A small-molecule ligand and the protein it binds are described below.
Small molecule (SMILES): CC(=O)N[C@H]1[C@H](O[C@H]2[C@H](O)[C@@H](NC(C)=O)CO[C@@H]2CO)O[C@H](CO)[C@@H](O)[C@@H]1O

Binding-site contacts:
Ligand atom C6 contacts residue THR156 of chain 31.F at 1.8 Å.
Ligand atom C8 contacts residue HIS148 of chain 31.F at 1.2 Å.
Ligand atom C8 contacts residue GLY157 of chain 31.F at 4.5 Å.
Ligand atom O5 contacts residue THR156 of chain 31.F at 3.8 Å.
Ligand atom C6 contacts residue ASP155 of chain 31.F at 4.3 Å.
Ligand atom C2 contacts residue HIS148 of chain 31.F at 4.2 Å.
Ligand atom O4 contacts residue ASN154 of chain 31.F at 3.5 Å (h-bond).
Ligand atom N2 contacts residue HIS148 of chain 31.F at 2.8 Å (h-bond).
Ligand atom C6 contacts residue ASN154 of chain 31.F at 3.0 Å.
Ligand atom O5 contacts residue ARG164 of chain 31.F at 4.3 Å.
Ligand atom C4 contacts residue ASN154 of chain 31.F at 3.2 Å.
Ligand atom N2 contacts residue MET151 of chain 31.F at 3.4 Å.
Ligand atom C4 contacts residue THR156 of chain 31.F at 4.1 Å.
Ligand atom O7 contacts residue THR156 of chain 31.F at 2.4 Å.
Ligand atom C2 contacts residue GLY150 of chain 31.F at 4.5 Å.
Ligand atom O6 contacts residue ASN154 of chain 31.F at 2.4 Å (h-bond).
Ligand atom C1 contacts residue ASN154 of chain 31.F at 2.5 Å.
Ligand atom C2 contacts residue ASN154 of chain 31.F at 3.5 Å.
Ligand atom C7 contacts residue MET151 of chain 31.F at 4.0 Å (hydrophobic).
Ligand atom O7 contacts residue HIS148 of chain 31.F at 3.3 Å (h-bond).
Ligand atom N2 contacts residue THR156 of chain 31.F at 4.3 Å.
Ligand atom C3 contacts residue ASN154 of chain 31.F at 3.5 Å.
Ligand atom C8 contacts residue MET151 of chain 31.F at 4.1 Å (hydrophobic).
Ligand atom C1 contacts residue GLY150 of chain 31.F at 3.8 Å.
Ligand atom N2 contacts residue ASN154 of chain 31.F at 4.3 Å.
Ligand atom O6 contacts residue ASP155 of chain 31.F at 4.2 Å.
Ligand atom C5 contacts residue THR156 of chain 31.F at 3.2 Å.
Ligand atom C5 contacts residue ASN154 of chain 31.F at 2.1 Å.
Ligand atom O5 contacts residue ASN154 of chain 31.F at 2.4 Å (h-bond).
Ligand atom C1 contacts residue MET151 of chain 31.F at 3.6 Å (hydrophobic).
Ligand atom O4 contacts residue THR156 of chain 31.F at 4.2 Å.
Ligand atom C6 contacts residue GLY157 of chain 31.F at 4.2 Å.
Ligand atom N2 contacts residue GLY150 of chain 31.F at 4.1 Å.
Ligand atom C2 contacts residue MET151 of chain 31.F at 4.1 Å (hydrophobic).
Ligand atom O6 contacts residue THR156 of chain 31.F at 1.2 Å (h-bond).
Ligand atom C8 contacts residue THR156 of chain 31.F at 2.9 Å.
Ligand atom C7 contacts residue THR156 of chain 31.F at 3.4 Å.
Ligand atom C7 contacts residue HIS148 of chain 31.F at 2.3 Å.

Sequence of chain 31.F:
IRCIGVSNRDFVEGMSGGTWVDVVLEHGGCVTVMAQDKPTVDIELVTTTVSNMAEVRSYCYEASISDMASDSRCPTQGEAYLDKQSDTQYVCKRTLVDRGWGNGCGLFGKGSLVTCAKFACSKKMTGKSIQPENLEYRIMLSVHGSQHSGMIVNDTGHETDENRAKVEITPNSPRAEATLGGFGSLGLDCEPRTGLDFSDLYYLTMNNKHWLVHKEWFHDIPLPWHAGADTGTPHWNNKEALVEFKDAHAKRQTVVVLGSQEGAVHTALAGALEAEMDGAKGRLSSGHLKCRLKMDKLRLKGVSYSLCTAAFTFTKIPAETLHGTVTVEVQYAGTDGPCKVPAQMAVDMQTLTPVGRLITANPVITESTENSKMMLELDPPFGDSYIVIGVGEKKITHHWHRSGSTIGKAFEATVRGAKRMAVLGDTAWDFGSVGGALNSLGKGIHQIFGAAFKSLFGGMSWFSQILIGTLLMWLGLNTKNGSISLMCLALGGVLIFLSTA